Sequence of chain 1.B:
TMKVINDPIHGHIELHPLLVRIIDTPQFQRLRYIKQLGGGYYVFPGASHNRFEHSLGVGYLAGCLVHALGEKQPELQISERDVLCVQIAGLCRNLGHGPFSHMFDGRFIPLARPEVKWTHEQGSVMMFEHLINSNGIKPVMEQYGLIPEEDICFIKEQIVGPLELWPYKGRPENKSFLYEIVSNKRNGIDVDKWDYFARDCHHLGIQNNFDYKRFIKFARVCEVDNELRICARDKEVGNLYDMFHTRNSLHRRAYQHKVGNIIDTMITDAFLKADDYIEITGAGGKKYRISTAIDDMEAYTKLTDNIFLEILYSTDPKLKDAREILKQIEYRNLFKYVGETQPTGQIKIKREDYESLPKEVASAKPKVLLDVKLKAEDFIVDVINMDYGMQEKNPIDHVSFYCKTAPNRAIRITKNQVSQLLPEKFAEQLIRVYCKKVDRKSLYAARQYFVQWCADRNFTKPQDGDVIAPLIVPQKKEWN

A protein and the small-molecule ligand that binds it are described below.
Small molecule (SMILES): Nc1nc2c(ncn2[C@H]2C[C@H](O)[C@@H](CO[P](=O)(O)O[P](=O)(O)OP(=O)(O)O)O2)c(=O)[nH]1

Binding-site contacts:
Ligand atom C2 contacts residue TYR262 of chain 1.B at 3.1 Å (hydrophobic).
Ligand atom O3A contacts residue MG1 of chain 1.K at 3.4 Å.
Ligand atom C4' contacts residue ARG52 of chain 1.B at 3.2 Å.
Ligand atom O2G contacts residue TYR203 of chain 1.B at 2.0 Å (h-bond).
Ligand atom C5 contacts residue HIS258 of chain 1.B at 3.7 Å.
Ligand atom PB contacts residue HIS103 of chain 1.B at 3.6 Å.
Ligand atom O6 contacts residue GLN263 of chain 1.B at 1.9 Å (h-bond).
Ligand atom C4 contacts residue HIS103 of chain 1.B at 3.3 Å.
Ligand atom C5' contacts residue HIS103 of chain 1.B at 3.5 Å.
Ligand atom O3' contacts residue GLN37 of chain 1.B at 2.7 Å (h-bond).
Ligand atom N7 contacts residue HIS258 of chain 1.B at 3.2 Å.
Ligand atom O2A contacts residue HIS121 of chain 1.B at 2.9 Å.
Ligand atom C5 contacts residue GLN263 of chain 1.B at 3.6 Å.
Ligand atom PA contacts residue ASP199 of chain 1.B at 3.6 Å.
Ligand atom O2A contacts residue HIS98 of chain 1.B at 3.3 Å (h-bond).
Ligand atom O1A contacts residue ARG94 of chain 1.B at 3.4 Å (salt-bridge).
Ligand atom C4' contacts residue GLN37 of chain 1.B at 3.8 Å.
Ligand atom N1 contacts residue GLN263 of chain 1.B at 2.8 Å (h-bond).
Ligand atom O3G contacts residue MG1 of chain 1.K at 2.2 Å.
Ligand atom O4' contacts residue HIS103 of chain 1.B at 2.4 Å (h-bond).
Ligand atom C8 contacts residue HIS103 of chain 1.B at 3.2 Å.
Ligand atom N9 contacts residue HIS103 of chain 1.B at 2.8 Å.
Ligand atom C5' contacts residue TYR203 of chain 1.B at 3.6 Å (hydrophobic).
Ligand atom O5' contacts residue HIS103 of chain 1.B at 2.9 Å (h-bond).
Ligand atom PG contacts residue TYR203 of chain 1.B at 3.5 Å.
Ligand atom O4' contacts residue ARG52 of chain 1.B at 3.2 Å (salt-bridge).
Ligand atom C1' contacts residue HIS103 of chain 1.B at 2.9 Å.
Ligand atom C8 contacts residue HIS258 of chain 1.B at 3.7 Å.
Ligand atom N1 contacts residue TYR262 of chain 1.B at 3.2 Å (h-bond).
Ligand atom O5' contacts residue ARG52 of chain 1.B at 3.6 Å.
Ligand atom O3' contacts residue ASP207 of chain 1.B at 3.1 Å (salt-bridge).
Ligand atom PG contacts residue MG1 of chain 1.K at 3.6 Å.
Ligand atom O1G contacts residue ARG254 of chain 1.B at 3.2 Å (salt-bridge).
Ligand atom C4' contacts residue HIS103 of chain 1.B at 3.5 Å.
Ligand atom O1A contacts residue ASP199 of chain 1.B at 2.3 Å (salt-bridge).
Ligand atom O2B contacts residue HIS121 of chain 1.B at 3.8 Å.
Ligand atom C6 contacts residue GLN263 of chain 1.B at 2.5 Å.
Ligand atom O3G contacts residue LYS200 of chain 1.B at 3.0 Å (salt-bridge).
Ligand atom N2 contacts residue TYR262 of chain 1.B at 2.7 Å (h-bond).
Ligand atom O2B contacts residue HIS103 of chain 1.B at 2.1 Å.